Sequence of chain 1.A:
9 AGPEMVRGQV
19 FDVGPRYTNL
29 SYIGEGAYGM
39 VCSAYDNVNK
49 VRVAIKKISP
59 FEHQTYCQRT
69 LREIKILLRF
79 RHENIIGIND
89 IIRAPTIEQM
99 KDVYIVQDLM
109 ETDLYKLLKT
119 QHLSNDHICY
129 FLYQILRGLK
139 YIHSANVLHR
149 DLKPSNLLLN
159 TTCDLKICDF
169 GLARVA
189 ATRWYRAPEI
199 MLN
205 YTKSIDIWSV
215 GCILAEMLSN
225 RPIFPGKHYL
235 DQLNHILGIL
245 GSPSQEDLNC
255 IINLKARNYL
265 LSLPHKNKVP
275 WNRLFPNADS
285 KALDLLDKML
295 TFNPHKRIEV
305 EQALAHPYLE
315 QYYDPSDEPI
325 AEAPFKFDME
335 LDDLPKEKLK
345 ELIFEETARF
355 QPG

This protein binds this small molecule.
Small molecule (SMILES): CC[C@@H](CO)Nc1ncc(C)c(-c2c[nH]c(C(=O)N[C@H](CO)c3cccc(Cl)c3)c2)n1

Binding-site contacts:
Ligand atom N5 contacts residue MET108 of chain 1.A at 3.3 Å (h-bond).
Ligand atom C15 contacts residue LEU156 of chain 1.A at 3.6 Å (hydrophobic).
Ligand atom C5 contacts residue VAL39 of chain 1.A at 3.7 Å (hydrophobic).
Ligand atom O2 contacts residue THR110 of chain 1.A at 3.7 Å.
Ligand atom C15 contacts residue ALA52 of chain 1.A at 3.5 Å (hydrophobic).
Ligand atom C3 contacts residue LYS54 of chain 1.A at 3.8 Å.
Ligand atom C20 contacts residue GLU109 of chain 1.A at 3.8 Å.
Ligand atom O3 contacts residue ASP167 of chain 1.A at 2.8 Å (salt-bridge).
Ligand atom C15 contacts residue ASP106 of chain 1.A at 3.4 Å.
Ligand atom C6 contacts residue ILE56 of chain 1.A at 3.6 Å (hydrophobic).
Ligand atom C16 contacts residue ALA52 of chain 1.A at 3.8 Å (hydrophobic).
Ligand atom C19 contacts residue GLU109 of chain 1.A at 3.5 Å.
Ligand atom C5 contacts residue GLY34 of chain 1.A at 3.6 Å.
Ligand atom CL contacts residue ILE56 of chain 1.A at 3.6 Å.
Ligand atom C17 contacts residue GLN105 of chain 1.A at 3.3 Å.
Ligand atom C22 contacts residue ASP167 of chain 1.A at 3.3 Å.
Ligand atom C7 contacts residue ASP167 of chain 1.A at 3.5 Å.
Ligand atom C6 contacts residue GLY34 of chain 1.A at 3.8 Å.
Ligand atom C20 contacts residue MET108 of chain 1.A at 3.6 Å (hydrophobic).
Ligand atom O2 contacts residue ASP111 of chain 1.A at 2.7 Å (salt-bridge).
Ligand atom N4 contacts residue MET108 of chain 1.A at 3.1 Å (h-bond).
Ligand atom C4 contacts residue VAL39 of chain 1.A at 3.4 Å (hydrophobic).
Ligand atom CL contacts residue TYR36 of chain 1.A at 3.4 Å.
Ligand atom C1 contacts residue LYS54 of chain 1.A at 3.8 Å.
Ligand atom O3 contacts residue ASN154 of chain 1.A at 3.3 Å (h-bond).
Ligand atom C13 contacts residue LEU156 of chain 1.A at 3.8 Å (hydrophobic).
Ligand atom C19 contacts residue MET108 of chain 1.A at 3.5 Å (hydrophobic).
Ligand atom C15 contacts residue MET108 of chain 1.A at 3.8 Å (hydrophobic).
Ligand atom C21 contacts residue ASP111 of chain 1.A at 3.6 Å.
Ligand atom C16 contacts residue LEU156 of chain 1.A at 3.5 Å (hydrophobic).
Ligand atom C6 contacts residue GLY37 of chain 1.A at 3.7 Å.
Ligand atom C2 contacts residue LYS54 of chain 1.A at 3.6 Å.
Ligand atom C4 contacts residue GLY34 of chain 1.A at 3.8 Å.
Ligand atom C21 contacts residue LEU156 of chain 1.A at 3.7 Å (hydrophobic).
Ligand atom C2 contacts residue GLY34 of chain 1.A at 3.8 Å.
Ligand atom O1 contacts residue LYS54 of chain 1.A at 2.9 Å (salt-bridge).
Ligand atom C1 contacts residue GLY34 of chain 1.A at 3.7 Å.
Ligand atom N3 contacts residue LEU156 of chain 1.A at 3.6 Å.
Ligand atom C10 contacts residue LEU156 of chain 1.A at 3.7 Å (hydrophobic).
Ligand atom O2 contacts residue LYS114 of chain 1.A at 3.7 Å.